Binding-site contacts:
Ligand atom C1 contacts residue ASN162 of chain 1.B at 1.4 Å.
Ligand atom C8 contacts residue ALA160 of chain 1.B at 3.6 Å (hydrophobic).
Ligand atom C7 contacts residue ASN161 of chain 1.B at 3.6 Å.
Ligand atom C4 contacts residue ASN162 of chain 1.B at 4.3 Å.
Ligand atom N2 contacts residue ASN162 of chain 1.B at 2.9 Å (h-bond).
Ligand atom C8 contacts residue ASN161 of chain 1.B at 3.4 Å.
Ligand atom C5 contacts residue ASN162 of chain 1.B at 3.7 Å.
Ligand atom O7 contacts residue ASN161 of chain 1.B at 3.3 Å (h-bond).
Ligand atom O5 contacts residue ASN162 of chain 1.B at 2.4 Å (h-bond).
Ligand atom C8 contacts residue ASN162 of chain 1.B at 4.3 Å.
Ligand atom O7 contacts residue ASN162 of chain 1.B at 3.5 Å (h-bond).
Ligand atom O7 contacts residue ALA160 of chain 1.B at 3.0 Å (h-bond).
Ligand atom C3 contacts residue ASN162 of chain 1.B at 3.8 Å.
Ligand atom C7 contacts residue ASN162 of chain 1.B at 3.6 Å.
Ligand atom C2 contacts residue ASN162 of chain 1.B at 2.5 Å.
Ligand atom C7 contacts residue ALA160 of chain 1.B at 3.8 Å (hydrophobic).

Sequence of chain 1.B:
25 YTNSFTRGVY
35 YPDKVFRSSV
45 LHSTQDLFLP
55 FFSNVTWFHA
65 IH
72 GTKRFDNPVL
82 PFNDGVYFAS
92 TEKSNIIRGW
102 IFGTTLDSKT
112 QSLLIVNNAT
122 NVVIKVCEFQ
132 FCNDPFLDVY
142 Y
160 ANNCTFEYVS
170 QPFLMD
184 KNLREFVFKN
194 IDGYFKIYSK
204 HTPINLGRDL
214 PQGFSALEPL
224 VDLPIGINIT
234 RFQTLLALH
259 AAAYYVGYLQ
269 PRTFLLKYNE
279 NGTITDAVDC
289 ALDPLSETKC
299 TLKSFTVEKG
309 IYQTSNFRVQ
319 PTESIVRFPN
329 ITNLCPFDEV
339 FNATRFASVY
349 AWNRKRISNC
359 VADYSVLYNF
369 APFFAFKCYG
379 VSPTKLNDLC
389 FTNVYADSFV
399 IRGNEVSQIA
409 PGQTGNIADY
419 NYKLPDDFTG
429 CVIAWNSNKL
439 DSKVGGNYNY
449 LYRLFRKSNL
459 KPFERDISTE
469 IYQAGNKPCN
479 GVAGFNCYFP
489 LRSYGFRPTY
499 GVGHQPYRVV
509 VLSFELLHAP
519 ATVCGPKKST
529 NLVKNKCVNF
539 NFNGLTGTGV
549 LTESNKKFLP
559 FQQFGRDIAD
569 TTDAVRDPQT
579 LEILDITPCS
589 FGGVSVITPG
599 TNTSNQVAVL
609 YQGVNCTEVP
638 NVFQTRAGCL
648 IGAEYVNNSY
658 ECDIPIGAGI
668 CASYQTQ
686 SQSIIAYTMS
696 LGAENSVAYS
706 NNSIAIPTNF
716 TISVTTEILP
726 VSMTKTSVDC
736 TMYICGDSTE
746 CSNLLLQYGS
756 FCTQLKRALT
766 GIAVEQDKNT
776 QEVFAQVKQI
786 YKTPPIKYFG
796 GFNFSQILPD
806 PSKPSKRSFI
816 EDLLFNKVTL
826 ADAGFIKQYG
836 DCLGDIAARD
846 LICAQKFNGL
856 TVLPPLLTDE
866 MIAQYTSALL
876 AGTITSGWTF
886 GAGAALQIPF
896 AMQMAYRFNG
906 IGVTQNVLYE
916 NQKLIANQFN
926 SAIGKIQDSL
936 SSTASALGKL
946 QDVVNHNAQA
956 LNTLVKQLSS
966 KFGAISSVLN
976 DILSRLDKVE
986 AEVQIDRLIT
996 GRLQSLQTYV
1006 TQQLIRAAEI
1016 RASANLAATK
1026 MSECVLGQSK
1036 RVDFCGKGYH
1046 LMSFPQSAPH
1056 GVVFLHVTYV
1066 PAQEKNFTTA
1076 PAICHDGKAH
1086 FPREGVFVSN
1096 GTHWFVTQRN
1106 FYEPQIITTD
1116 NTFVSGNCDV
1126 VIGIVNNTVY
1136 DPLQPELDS

The small molecule below binds the protein below.
Small molecule (SMILES): CC(=O)N[C@@H]1[C@@H](O)[C@H](O)[C@@H](CO)O[C@H]1O